Binding-site contacts:
Ligand atom C13 contacts residue VAL43 of chain 1.A at 3.8 Å (hydrophobic).
Ligand atom C17 contacts residue ASP170 of chain 1.A at 3.2 Å.
Ligand atom N5 contacts residue ASP170 of chain 1.A at 3.8 Å.
Ligand atom N contacts residue PRO113 of chain 1.A at 3.6 Å.
Ligand atom O contacts residue GLY36 of chain 1.A at 3.8 Å.
Ligand atom N6 contacts residue MET106 of chain 1.A at 3.5 Å.
Ligand atom C17 contacts residue ARG156 of chain 1.A at 3.7 Å.
Ligand atom C8 contacts residue ALA58 of chain 1.A at 3.6 Å (hydrophobic).
Ligand atom N2 contacts residue ALA109 of chain 1.A at 3.0 Å (h-bond).
Ligand atom C12 contacts residue LEU159 of chain 1.A at 3.7 Å (hydrophobic).
Ligand atom C9 contacts residue GLU107 of chain 1.A at 3.1 Å.
Ligand atom C18 contacts residue ASP170 of chain 1.A at 3.2 Å.
Ligand atom C15 contacts residue ASP170 of chain 1.A at 3.6 Å.
Ligand atom C9 contacts residue LEU159 of chain 1.A at 3.8 Å (hydrophobic).
Ligand atom N3 contacts residue MET108 of chain 1.A at 3.8 Å.
Ligand atom C14 contacts residue VAL43 of chain 1.A at 3.6 Å (hydrophobic).
Ligand atom N3 contacts residue GLU107 of chain 1.A at 3.7 Å.
Ligand atom C11 contacts residue ALA58 of chain 1.A at 3.8 Å (hydrophobic).
Ligand atom N2 contacts residue MET108 of chain 1.A at 3.4 Å (h-bond).
Ligand atom C1 contacts residue PRO113 of chain 1.A at 3.8 Å (hydrophobic).
Ligand atom C10 contacts residue ALA58 of chain 1.A at 3.5 Å (hydrophobic).
Ligand atom N7 contacts residue ASP170 of chain 1.A at 3.0 Å (salt-bridge).
Ligand atom N3 contacts residue ALA109 of chain 1.A at 3.0 Å (h-bond).
Ligand atom C5 contacts residue GLY112 of chain 1.A at 3.6 Å.
Ligand atom N4 contacts residue LEU159 of chain 1.A at 3.4 Å.
Ligand atom N3 contacts residue ALA58 of chain 1.A at 3.4 Å.
Ligand atom N1 contacts residue GLY112 of chain 1.A at 3.7 Å.
Ligand atom C16 contacts residue VAL43 of chain 1.A at 3.8 Å (hydrophobic).
Ligand atom C2 contacts residue PRO113 of chain 1.A at 3.5 Å (hydrophobic).
Ligand atom C18 contacts residue PHE40 of chain 1.A at 3.7 Å (hydrophobic).
Ligand atom C3 contacts residue PRO113 of chain 1.A at 3.6 Å (hydrophobic).
Ligand atom C9 contacts residue ALA58 of chain 1.A at 3.3 Å (hydrophobic).
Ligand atom C4 contacts residue GLY112 of chain 1.A at 3.4 Å.
Ligand atom C6 contacts residue LEU35 of chain 1.A at 3.8 Å (hydrophobic).
Ligand atom N contacts residue LEU35 of chain 1.A at 3.7 Å.
Ligand atom C5 contacts residue ALA109 of chain 1.A at 3.2 Å (hydrophobic).
Ligand atom C6 contacts residue ALA109 of chain 1.A at 3.5 Å (hydrophobic).
Ligand atom C11 contacts residue LEU159 of chain 1.A at 3.3 Å (hydrophobic).
Ligand atom C10 contacts residue LEU159 of chain 1.A at 3.5 Å (hydrophobic).
Ligand atom C8 contacts residue LEU159 of chain 1.A at 3.7 Å (hydrophobic).

The protein below binds the small molecule below.
Small molecule (SMILES): Cc1nnc(-c2nc(C)n3ccc(Nc4nccc(-c5cc(CN(C)C)n(C)n5)n4)cc23)o1

Sequence of chain 1.A:
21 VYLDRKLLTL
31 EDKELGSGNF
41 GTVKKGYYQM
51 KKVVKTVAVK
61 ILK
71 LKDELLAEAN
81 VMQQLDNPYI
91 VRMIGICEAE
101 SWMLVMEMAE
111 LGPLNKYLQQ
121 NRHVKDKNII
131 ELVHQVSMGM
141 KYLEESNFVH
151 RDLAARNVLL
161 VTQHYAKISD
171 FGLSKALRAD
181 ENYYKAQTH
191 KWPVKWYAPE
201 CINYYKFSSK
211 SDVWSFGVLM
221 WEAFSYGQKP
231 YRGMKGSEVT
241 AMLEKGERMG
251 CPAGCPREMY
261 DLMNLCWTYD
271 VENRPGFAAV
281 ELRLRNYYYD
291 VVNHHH